Sequence of chain 49.C:
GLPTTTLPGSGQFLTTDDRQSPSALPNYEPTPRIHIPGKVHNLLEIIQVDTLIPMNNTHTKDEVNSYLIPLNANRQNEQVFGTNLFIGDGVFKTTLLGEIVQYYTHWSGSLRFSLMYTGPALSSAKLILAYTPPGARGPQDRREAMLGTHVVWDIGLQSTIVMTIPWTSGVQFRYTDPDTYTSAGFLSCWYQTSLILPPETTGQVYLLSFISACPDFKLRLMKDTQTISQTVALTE

A protein and the small-molecule ligand that binds it are described below.
Small molecule (SMILES): Cc1cc(CCCCCCCOc2ccc(C3=N[C@@H](C)CO3)cc2)on1

Sequence of chain 49.A:
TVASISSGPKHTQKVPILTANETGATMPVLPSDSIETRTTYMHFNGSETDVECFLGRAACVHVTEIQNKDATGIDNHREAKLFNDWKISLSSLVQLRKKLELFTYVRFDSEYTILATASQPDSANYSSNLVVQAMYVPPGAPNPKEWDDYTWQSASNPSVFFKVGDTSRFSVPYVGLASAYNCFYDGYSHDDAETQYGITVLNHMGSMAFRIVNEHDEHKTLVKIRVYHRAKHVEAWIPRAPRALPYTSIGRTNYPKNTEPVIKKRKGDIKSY

Binding-site contacts:
Ligand atom C5 contacts residue PHE186 of chain 49.A at 3.5 Å (hydrophobic).
Ligand atom C7C contacts residue TYR197 of chain 49.A at 3.8 Å (hydrophobic).
Ligand atom C31 contacts residue PRO174 of chain 49.A at 3.4 Å (hydrophobic).
Ligand atom C5 contacts residue TYR152 of chain 49.A at 3.8 Å (hydrophobic).
Ligand atom C6B contacts residue TYR197 of chain 49.A at 3.6 Å (hydrophobic).
Ligand atom C2C contacts residue VAL188 of chain 49.A at 3.2 Å (hydrophobic).
Ligand atom O1 contacts residue VAL188 of chain 49.A at 3.8 Å.
Ligand atom O1B contacts residue TYR128 of chain 49.A at 3.9 Å.
Ligand atom C4 contacts residue TYR152 of chain 49.A at 3.9 Å (hydrophobic).
Ligand atom C31 contacts residue ALA150 of chain 49.A at 3.5 Å (hydrophobic).
Ligand atom C2B contacts residue MET221 of chain 49.A at 3.6 Å (hydrophobic).
Ligand atom C3 contacts residue PHE186 of chain 49.A at 3.8 Å (hydrophobic).
Ligand atom O1 contacts residue TYR152 of chain 49.A at 3.9 Å.
Ligand atom O1 contacts residue PHE186 of chain 49.A at 3.5 Å.
Ligand atom C4C contacts residue TYR152 of chain 49.A at 3.8 Å (hydrophobic).
Ligand atom C1B contacts residue MET221 of chain 49.A at 4.0 Å (hydrophobic).
Ligand atom C31 contacts residue SER175 of chain 49.A at 3.6 Å.
Ligand atom N2 contacts residue ALA24 of chain 49.C at 3.4 Å.
Ligand atom O1B contacts residue MET221 of chain 49.A at 3.4 Å.
Ligand atom C5C contacts residue TYR128 of chain 49.A at 3.5 Å (hydrophobic).
Ligand atom C4 contacts residue PHE186 of chain 49.A at 3.6 Å (hydrophobic).
Ligand atom C3C contacts residue VAL188 of chain 49.A at 3.3 Å (hydrophobic).
Ligand atom C4C contacts residue ILE104 of chain 49.A at 3.7 Å (hydrophobic).
Ligand atom C6C contacts residue MET221 of chain 49.A at 3.7 Å (hydrophobic).
Ligand atom CM1 contacts residue SER107 of chain 49.A at 3.6 Å.
Ligand atom C7C contacts residue TYR128 of chain 49.A at 3.6 Å (hydrophobic).
Ligand atom C5C contacts residue ILE104 of chain 49.A at 3.6 Å (hydrophobic).
Ligand atom N2 contacts residue PRO174 of chain 49.A at 3.9 Å.
Ligand atom C3C contacts residue TYR128 of chain 49.A at 3.9 Å (hydrophobic).
Ligand atom N2 contacts residue PHE186 of chain 49.A at 3.7 Å.
Ligand atom C1C contacts residue TYR152 of chain 49.A at 4.0 Å (hydrophobic).
Ligand atom C4 contacts residue MET224 of chain 49.A at 3.8 Å (hydrophobic).
Ligand atom C3 contacts residue PRO174 of chain 49.A at 3.8 Å (hydrophobic).
Ligand atom O1 contacts residue ALA24 of chain 49.C at 3.6 Å.
Ligand atom O1B contacts residue ILE104 of chain 49.A at 3.8 Å.
Ligand atom C3B contacts residue MET221 of chain 49.A at 4.0 Å (hydrophobic).
Ligand atom C31 contacts residue VAL176 of chain 49.A at 3.3 Å (hydrophobic).
Ligand atom C5B contacts residue LEU106 of chain 49.A at 3.7 Å (hydrophobic).
Ligand atom C6C contacts residue VAL191 of chain 49.A at 3.2 Å (hydrophobic).
Ligand atom C5B contacts residue TYR197 of chain 49.A at 3.7 Å (hydrophobic).